Binding-site contacts:
Ligand atom O8 contacts residue ILE364 of chain 2.A at 3.7 Å.
Ligand atom C4 contacts residue TYR344 of chain 2.A at 3.3 Å (hydrophobic).
Ligand atom C5 contacts residue TYR344 of chain 2.A at 3.8 Å (hydrophobic).
Ligand atom C4 contacts residue ALA366 of chain 2.A at 4.3 Å (hydrophobic).
Ligand atom C2 contacts residue MET340 of chain 2.A at 4.3 Å (hydrophobic).
Ligand atom C10 contacts residue 1P81 of chain 2.E at 3.5 Å.
Ligand atom C11 contacts residue MET340 of chain 2.A at 3.7 Å (hydrophobic).
Ligand atom C4 contacts residue 1P81 of chain 2.E at 4.0 Å.
Ligand atom C11 contacts residue TYR344 of chain 2.A at 4.5 Å (hydrophobic).
Ligand atom BR1 contacts residue TRP337 of chain 2.A at 3.9 Å.
Ligand atom C3 contacts residue 1P81 of chain 2.E at 4.0 Å.
Ligand atom N9 contacts residue MET340 of chain 2.A at 4.3 Å.
Ligand atom N9 contacts residue 1P81 of chain 2.E at 3.6 Å.
Ligand atom C5 contacts residue 1P81 of chain 2.E at 3.7 Å.
Ligand atom BR1 contacts residue MET311 of chain 2.A at 3.4 Å.
Ligand atom C3 contacts residue ALA477 of chain 2.A at 3.7 Å (hydrophobic).
Ligand atom C6 contacts residue ALA366 of chain 2.A at 3.8 Å (hydrophobic).
Ligand atom C2 contacts residue TYR344 of chain 2.A at 3.9 Å (hydrophobic).
Ligand atom C6 contacts residue ILE364 of chain 2.A at 3.8 Å (hydrophobic).
Ligand atom BR1 contacts residue ASN473 of chain 2.A at 3.5 Å.
Ligand atom C11 contacts residue 1P81 of chain 2.E at 3.6 Å.
Ligand atom C2 contacts residue ASN473 of chain 2.A at 4.0 Å.
Ligand atom C6 contacts residue PRO365 of chain 2.A at 4.4 Å (hydrophobic).
Ligand atom C10 contacts residue TYR344 of chain 2.A at 4.5 Å (hydrophobic).
Ligand atom C4 contacts residue ASN473 of chain 2.A at 4.2 Å.
Ligand atom BR1 contacts residue MET340 of chain 2.A at 4.0 Å.
Ligand atom O8 contacts residue 1P81 of chain 2.E at 3.7 Å.
Ligand atom BR1 contacts residue TYR344 of chain 2.A at 4.3 Å.
Ligand atom C3 contacts residue TYR344 of chain 2.A at 3.5 Å (hydrophobic).
Ligand atom C6 contacts residue TYR344 of chain 2.A at 4.4 Å (hydrophobic).
Ligand atom C7 contacts residue 1P81 of chain 2.E at 3.5 Å.
Ligand atom C2 contacts residue 1P81 of chain 2.E at 3.8 Å.
Ligand atom BR1 contacts residue 1P81 of chain 2.E at 4.0 Å.
Ligand atom C3 contacts residue ASN473 of chain 2.A at 3.7 Å.
Ligand atom C4 contacts residue ALA477 of chain 2.A at 3.5 Å (hydrophobic).
Ligand atom C10 contacts residue MET340 of chain 2.A at 4.1 Å (hydrophobic).
Ligand atom C6 contacts residue 1P81 of chain 2.E at 3.5 Å.
Ligand atom C7 contacts residue ILE364 of chain 2.A at 3.8 Å (hydrophobic).

This small molecule binds to this protein.
Small molecule (SMILES): O=C1Cc2ccc(Br)cc2N1

Sequence of chain 2.A:
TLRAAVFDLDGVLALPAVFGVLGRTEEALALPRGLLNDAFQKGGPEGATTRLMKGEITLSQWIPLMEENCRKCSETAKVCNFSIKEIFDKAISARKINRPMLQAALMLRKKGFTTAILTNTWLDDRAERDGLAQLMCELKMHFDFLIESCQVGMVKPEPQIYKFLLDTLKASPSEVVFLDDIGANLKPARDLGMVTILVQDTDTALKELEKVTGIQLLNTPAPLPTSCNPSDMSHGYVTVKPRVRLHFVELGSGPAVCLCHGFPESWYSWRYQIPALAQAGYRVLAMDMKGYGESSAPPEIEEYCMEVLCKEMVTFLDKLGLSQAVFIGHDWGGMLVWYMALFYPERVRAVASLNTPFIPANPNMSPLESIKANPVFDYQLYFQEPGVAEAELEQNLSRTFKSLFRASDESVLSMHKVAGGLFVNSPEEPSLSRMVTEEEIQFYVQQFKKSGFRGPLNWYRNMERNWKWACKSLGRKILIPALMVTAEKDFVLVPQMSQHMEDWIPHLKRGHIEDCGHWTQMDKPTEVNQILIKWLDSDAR